The protein below binds the small molecule below.
Small molecule (SMILES): CCCC[C@@H](CN[C@@H](CCCC)C(=O)N[C@@H](CCC(N)=O)C(=O)N[C@@H](CCCNC(N)=[NH2+])C(N)=O)NC(=O)[C@@H](NC(=O)[C@@H](NC(C)=O)[C@@H](C)O)[C@@H](C)CC

Binding-site contacts:
Ligand atom CD3 contacts residue ASP30 of chain 1.B at 3.7 Å.
Ligand atom CA2 contacts residue ASP25 of chain 1.B at 3.8 Å.
Ligand atom C4 contacts residue GLY27 of chain 1.B at 3.6 Å.
Ligand atom CB3 contacts residue GLY27 of chain 1.B at 3.9 Å.
Ligand atom N5 contacts residue GLY48 of chain 1.B at 2.9 Å (h-bond).
Ligand atom O4 contacts residue ALA28 of chain 1.B at 3.5 Å.
Ligand atom O5 contacts residue GLY48 of chain 1.B at 2.9 Å (h-bond).
Ligand atom CA4 contacts residue GLY48 of chain 1.B at 3.4 Å.
Ligand atom CB4 contacts residue ALA28 of chain 1.B at 3.8 Å (hydrophobic).
Ligand atom CB4 contacts residue ILE84 of chain 1.B at 3.9 Å (hydrophobic).
Ligand atom CG4 contacts residue GLY48 of chain 1.B at 3.9 Å.
Ligand atom CG4 contacts residue ILE47 of chain 1.B at 3.9 Å (hydrophobic).
Ligand atom O4 contacts residue ASP29 of chain 1.B at 3.1 Å (salt-bridge).
Ligand atom N6 contacts residue ASP29 of chain 1.B at 3.0 Å (salt-bridge).
Ligand atom N6 contacts residue ASP30 of chain 1.B at 3.5 Å (salt-bridge).
Ligand atom CE1 contacts residue ILE50 of chain 1.B at 4.0 Å (hydrophobic).
Ligand atom O5 contacts residue ILE47 of chain 1.B at 3.5 Å.
Ligand atom OE1 contacts residue ASP29 of chain 1.B at 3.0 Å (salt-bridge).
Ligand atom CB2 contacts residue ASP25 of chain 1.B at 3.4 Å.
Ligand atom NH2 contacts residue ASP29 of chain 1.B at 2.9 Å (salt-bridge).
Ligand atom O4 contacts residue GLY27 of chain 1.B at 3.4 Å (h-bond).
Ligand atom CA3 contacts residue GLY27 of chain 1.B at 3.2 Å.
Ligand atom CG3 contacts residue GLY27 of chain 1.B at 3.7 Å.
Ligand atom NE2 contacts residue ASP30 of chain 1.B at 2.8 Å (salt-bridge).
Ligand atom C6 contacts residue ASP29 of chain 1.B at 3.7 Å.
Ligand atom NE2 contacts residue ILE47 of chain 1.B at 3.5 Å.
Ligand atom N4 contacts residue ALA28 of chain 1.B at 4.0 Å.
Ligand atom CA5 contacts residue GLY48 of chain 1.B at 3.9 Å.
Ligand atom CA5 contacts residue ASP29 of chain 1.B at 3.5 Å.
Ligand atom C5 contacts residue GLY48 of chain 1.B at 3.6 Å.
Ligand atom OE1 contacts residue ASP30 of chain 1.B at 2.8 Å (salt-bridge).
Ligand atom CZ contacts residue ASP29 of chain 1.B at 3.2 Å.
Ligand atom CD4 contacts residue ASP29 of chain 1.B at 4.0 Å.
Ligand atom OE1 contacts residue ALA28 of chain 1.B at 3.6 Å.
Ligand atom C3 contacts residue ASP25 of chain 1.B at 3.1 Å.
Ligand atom CE contacts residue THR80 of chain 1.B at 3.9 Å.
Ligand atom CE contacts residue PRO81 of chain 1.B at 3.9 Å (hydrophobic).
Ligand atom O contacts residue VAL82 of chain 1.B at 3.4 Å.
Ligand atom N4 contacts residue GLY27 of chain 1.B at 2.9 Å (h-bond).
Ligand atom NE contacts residue ASP29 of chain 1.B at 2.8 Å (salt-bridge).

Sequence of chain 1.B:
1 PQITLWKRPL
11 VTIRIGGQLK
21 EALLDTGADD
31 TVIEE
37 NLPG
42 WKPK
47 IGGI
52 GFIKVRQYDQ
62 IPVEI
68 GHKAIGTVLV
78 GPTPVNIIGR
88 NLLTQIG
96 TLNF